Binding-site contacts:
Ligand atom C1 contacts residue ALA81 of chain 1.A at 3.9 Å (hydrophobic).
Ligand atom C7 contacts residue GLN82 of chain 1.A at 3.7 Å.
Ligand atom C8 contacts residue ASN83 of chain 1.A at 4.5 Å.
Ligand atom C2 contacts residue ALA81 of chain 1.A at 4.3 Å (hydrophobic).
Ligand atom O5 contacts residue ASN83 of chain 1.A at 2.4 Å (h-bond).
Ligand atom C8 contacts residue TYR131 of chain 1.A at 3.4 Å (hydrophobic).
Ligand atom C5 contacts residue ASN83 of chain 1.A at 3.7 Å.
Ligand atom O7 contacts residue GLN82 of chain 1.A at 3.7 Å.
Ligand atom C4 contacts residue ASN83 of chain 1.A at 4.3 Å.
Ligand atom C3 contacts residue ASN83 of chain 1.A at 3.8 Å.
Ligand atom C8 contacts residue GLN82 of chain 1.A at 3.6 Å.
Ligand atom C7 contacts residue ASN83 of chain 1.A at 3.3 Å.
Ligand atom N2 contacts residue ASN83 of chain 1.A at 3.0 Å (h-bond).
Ligand atom N2 contacts residue GLN82 of chain 1.A at 4.3 Å.
Ligand atom O7 contacts residue ASN83 of chain 1.A at 3.1 Å (h-bond).
Ligand atom C2 contacts residue ASN83 of chain 1.A at 2.5 Å.
Ligand atom N2 contacts residue ALA81 of chain 1.A at 3.9 Å.
Ligand atom C1 contacts residue ASN83 of chain 1.A at 1.5 Å.

This protein binds this small molecule.
Small molecule (SMILES): CC(=O)N[C@@H]1[C@@H](O)[C@H](O)[C@@H](CO)O[C@H]1O

Sequence of chain 1.A:
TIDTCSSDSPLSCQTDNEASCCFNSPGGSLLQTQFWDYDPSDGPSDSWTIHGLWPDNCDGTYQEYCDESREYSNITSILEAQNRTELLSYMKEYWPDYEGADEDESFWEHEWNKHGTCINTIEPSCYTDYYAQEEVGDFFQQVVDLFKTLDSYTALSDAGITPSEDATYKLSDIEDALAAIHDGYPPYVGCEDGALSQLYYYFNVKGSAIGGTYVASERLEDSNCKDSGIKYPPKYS